This small molecule binds to this protein.
Small molecule (SMILES): CC(C)[C@H](NC(=O)[C@H](CC(N)=O)NC(=O)[C@@H](NC(=O)[C@H](Cc1ccc(OP(=O)(O)O)cc1)NC(=O)[C@H](Cc1ccccc1)NC(=O)[C@@H]1CCCN1C(=O)[C@@H](N)CCCCN)C(C)C)C(=O)N[C@@H](CCC(=O)O)C(=O)N[C@@H](Cc1ccccc1)C(=O)O

Binding-site contacts:
Ligand atom OD1 contacts residue PHE63 of chain 1.A at 3.4 Å.
Ligand atom CD2 contacts residue ARG22 of chain 1.A at 3.7 Å.
Ligand atom CE2 contacts residue ARG22 of chain 1.A at 3.5 Å.
Ligand atom CB contacts residue PHE63 of chain 1.A at 3.7 Å (hydrophobic).
Ligand atom O contacts residue TRP76 of chain 1.A at 3.7 Å.
Ligand atom CG contacts residue LYS64 of chain 1.A at 3.7 Å.
Ligand atom O3P contacts residue ARG41 of chain 1.A at 2.9 Å (salt-bridge).
Ligand atom CE1 contacts residue ARG22 of chain 1.A at 3.6 Å.
Ligand atom O2P contacts residue ARG41 of chain 1.A at 2.9 Å (salt-bridge).
Ligand atom CB contacts residue LEU75 of chain 1.A at 3.7 Å (hydrophobic).
Ligand atom CE1 contacts residue SER51 of chain 1.A at 3.7 Å.
Ligand atom O contacts residue ARG22 of chain 1.A at 2.9 Å (salt-bridge).
Ligand atom CB contacts residue HIS62 of chain 1.A at 3.8 Å.
Ligand atom O1P contacts residue SER43 of chain 1.A at 3.7 Å.
Ligand atom O2P contacts residue ARG22 of chain 1.A at 2.7 Å (salt-bridge).
Ligand atom ND2 contacts residue LEU75 of chain 1.A at 3.0 Å (h-bond).
Ligand atom CG contacts residue SER45 of chain 1.A at 3.5 Å.
Ligand atom O1P contacts residue SER45 of chain 1.A at 2.7 Å (h-bond).
Ligand atom P contacts residue SER43 of chain 1.A at 3.6 Å.
Ligand atom CA contacts residue TRP76 of chain 1.A at 3.4 Å (hydrophobic).
Ligand atom CG2 contacts residue HIS62 of chain 1.A at 3.5 Å.
Ligand atom OH contacts residue SER45 of chain 1.A at 3.3 Å (h-bond).
Ligand atom N contacts residue ARG22 of chain 1.A at 3.8 Å.
Ligand atom CE1 contacts residue ARG22 of chain 1.A at 3.5 Å.
Ligand atom CZ contacts residue ARG22 of chain 1.A at 3.7 Å.
Ligand atom CB contacts residue HIS62 of chain 1.A at 3.7 Å.
Ligand atom CB contacts residue ARG22 of chain 1.A at 3.6 Å.
Ligand atom OD1 contacts residue LYS64 of chain 1.A at 2.9 Å (salt-bridge).
Ligand atom CD1 contacts residue ARG22 of chain 1.A at 3.7 Å.
Ligand atom CB contacts residue TRP76 of chain 1.A at 3.6 Å (hydrophobic).
Ligand atom O3P contacts residue SER43 of chain 1.A at 2.8 Å (h-bond).
Ligand atom CZ contacts residue ARG22 of chain 1.A at 3.5 Å.
Ligand atom ND2 contacts residue LYS64 of chain 1.A at 2.8 Å (salt-bridge).
Ligand atom CA contacts residue HIS62 of chain 1.A at 3.4 Å.
Ligand atom P contacts residue ARG41 of chain 1.A at 3.6 Å.
Ligand atom C contacts residue HIS62 of chain 1.A at 3.6 Å.
Ligand atom P contacts residue SER45 of chain 1.A at 3.5 Å.
Ligand atom O3P contacts residue SER51 of chain 1.A at 2.7 Å (h-bond).
Ligand atom CG1 contacts residue PHE63 of chain 1.A at 3.7 Å (hydrophobic).
Ligand atom N contacts residue HIS62 of chain 1.A at 2.9 Å (h-bond).

Sequence of chain 1.A:
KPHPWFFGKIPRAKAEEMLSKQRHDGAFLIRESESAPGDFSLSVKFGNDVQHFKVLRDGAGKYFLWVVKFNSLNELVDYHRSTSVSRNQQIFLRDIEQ